Binding-site contacts:
Ligand atom O3 contacts residue LYS194 of chain 1.A at 4.1 Å.
Ligand atom O7 contacts residue ILE426 of chain 1.A at 4.1 Å.
Ligand atom C1 contacts residue THR216 of chain 1.A at 4.4 Å.
Ligand atom O7 contacts residue ALA213 of chain 1.A at 3.5 Å.
Ligand atom O7 contacts residue LYS194 of chain 1.A at 3.9 Å.
Ligand atom C4 contacts residue ASN217 of chain 1.A at 4.2 Å.
Ligand atom C7 contacts residue LYS194 of chain 1.A at 4.2 Å.
Ligand atom C8 contacts residue GLU212 of chain 1.A at 4.3 Å.
Ligand atom C3 contacts residue ASN217 of chain 1.A at 3.8 Å.
Ligand atom O6 contacts residue ASN217 of chain 1.A at 4.4 Å.
Ligand atom C8 contacts residue LYS194 of chain 1.A at 3.9 Å.
Ligand atom N2 contacts residue ASN217 of chain 1.A at 2.8 Å (h-bond).
Ligand atom C7 contacts residue ALA213 of chain 1.A at 4.2 Å (hydrophobic).
Ligand atom C2 contacts residue ASN217 of chain 1.A at 2.4 Å.
Ligand atom O7 contacts residue ASN217 of chain 1.A at 3.3 Å (h-bond).
Ligand atom C7 contacts residue ASN217 of chain 1.A at 3.4 Å.
Ligand atom C8 contacts residue HIS193 of chain 1.A at 3.5 Å.
Ligand atom O5 contacts residue ASN217 of chain 1.A at 2.4 Å (h-bond).
Ligand atom C5 contacts residue ASN217 of chain 1.A at 3.7 Å.
Ligand atom C1 contacts residue ASN217 of chain 1.A at 1.4 Å.

Sequence of chain 1.A:
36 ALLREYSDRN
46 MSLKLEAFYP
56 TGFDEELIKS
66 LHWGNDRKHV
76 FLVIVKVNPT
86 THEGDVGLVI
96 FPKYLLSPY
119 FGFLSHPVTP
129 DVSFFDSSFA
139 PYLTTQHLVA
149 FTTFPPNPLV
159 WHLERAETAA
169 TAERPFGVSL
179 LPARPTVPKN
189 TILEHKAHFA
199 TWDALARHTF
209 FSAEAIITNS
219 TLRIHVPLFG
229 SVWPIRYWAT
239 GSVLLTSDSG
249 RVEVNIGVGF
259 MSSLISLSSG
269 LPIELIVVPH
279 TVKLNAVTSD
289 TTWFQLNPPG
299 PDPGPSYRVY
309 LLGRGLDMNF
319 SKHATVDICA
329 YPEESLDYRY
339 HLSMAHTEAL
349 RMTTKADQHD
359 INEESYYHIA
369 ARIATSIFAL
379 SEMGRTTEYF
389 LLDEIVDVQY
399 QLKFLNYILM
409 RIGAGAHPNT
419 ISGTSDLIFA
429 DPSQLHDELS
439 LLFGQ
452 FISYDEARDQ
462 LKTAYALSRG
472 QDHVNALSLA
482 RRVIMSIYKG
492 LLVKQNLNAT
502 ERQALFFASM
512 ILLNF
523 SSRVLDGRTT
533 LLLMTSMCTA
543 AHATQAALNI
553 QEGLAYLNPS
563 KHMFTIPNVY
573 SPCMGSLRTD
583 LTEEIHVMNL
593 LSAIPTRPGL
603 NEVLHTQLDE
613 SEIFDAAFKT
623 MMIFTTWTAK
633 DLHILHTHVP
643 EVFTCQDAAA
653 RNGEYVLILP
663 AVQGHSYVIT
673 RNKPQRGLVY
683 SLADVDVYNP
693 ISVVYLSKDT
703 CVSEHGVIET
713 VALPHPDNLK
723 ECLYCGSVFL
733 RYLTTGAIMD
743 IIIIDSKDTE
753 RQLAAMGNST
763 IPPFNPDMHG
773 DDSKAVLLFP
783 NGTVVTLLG

The small molecule below binds the protein below.
Small molecule (SMILES): CC(=O)N[C@@H]1[C@@H](O)[C@H](O)[C@@H](CO)O[C@H]1O